Sequence of chain 1.RA:
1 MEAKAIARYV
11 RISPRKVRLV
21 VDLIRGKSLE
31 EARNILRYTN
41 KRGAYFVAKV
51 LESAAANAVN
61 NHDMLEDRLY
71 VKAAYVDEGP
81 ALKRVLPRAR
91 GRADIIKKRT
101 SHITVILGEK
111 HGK

Binding-site contacts:
Ligand atom O52 contacts residue ARG90 of chain 1.RA at 4.3 Å.
Ligand atom N85 contacts residue HIS69 of chain 1.EA at 3.5 Å (h-bond).
Ligand atom O64 contacts residue ARG90 of chain 1.RA at 3.9 Å.
Ligand atom C50 contacts residue ARG90 of chain 1.RA at 3.4 Å.
Ligand atom O63 contacts residue ARG90 of chain 1.RA at 4.3 Å.
Ligand atom C77 contacts residue HIS69 of chain 1.EA at 3.6 Å.
Ligand atom C83 contacts residue HIS69 of chain 1.EA at 3.6 Å.
Ligand atom S78 contacts residue HIS69 of chain 1.EA at 3.9 Å.
Ligand atom C82 contacts residue HIS69 of chain 1.EA at 4.5 Å.
Ligand atom O81 contacts residue HIS69 of chain 1.EA at 3.2 Å.
Ligand atom N80 contacts residue HIS69 of chain 1.EA at 3.8 Å.
Ligand atom N84 contacts residue HIS69 of chain 1.EA at 4.4 Å.
Ligand atom C5 contacts residue ARG90 of chain 1.RA at 4.0 Å.
Ligand atom C76 contacts residue HIS69 of chain 1.EA at 4.3 Å.
Ligand atom O87 contacts residue HIS69 of chain 1.EA at 2.9 Å (h-bond).
Ligand atom C72 contacts residue HIS69 of chain 1.EA at 3.8 Å.

The small molecule below binds the protein below.
Small molecule (SMILES): CON[C@@H]1C[C@@H](C)O[C@@H](O[C@@H]2[C@@H](C)[C@H](O[C@H]3C[C@@](C)(O)[C@@H](O)[C@H](C)O3)[C@@H](C)C(=O)O[C@H]([C@@H](C)CO[C@@H]3O[C@H](C)[C@@H](O)[C@@H](OC)[C@H]3OC)[C@H](C)[C@@H](OC(=O)CC(C)C)[C@@H](C)C(=O)[C@@](C)(OC(=O)NCCNS(=O)(=O)c3ccccc3[N+](=O)[O-])C[C@@H]2C)[C@@H]1O

Sequence of chain 1.EA:
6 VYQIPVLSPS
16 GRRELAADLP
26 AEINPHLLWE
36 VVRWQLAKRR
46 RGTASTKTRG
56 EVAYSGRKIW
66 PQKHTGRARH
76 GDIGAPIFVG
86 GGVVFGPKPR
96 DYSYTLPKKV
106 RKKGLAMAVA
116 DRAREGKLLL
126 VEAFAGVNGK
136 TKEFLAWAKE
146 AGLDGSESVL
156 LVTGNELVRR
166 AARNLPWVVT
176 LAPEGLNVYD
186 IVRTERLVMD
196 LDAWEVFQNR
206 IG